The protein below binds the small molecule below.
Small molecule (SMILES): CC(C)(C)n1nc(-c2cccc3ccccc23)c2c(N)ncnc21

Binding-site contacts:
Ligand atom CAA contacts residue PHE54 of chain 1.J at 3.7 Å (hydrophobic).
Ligand atom CAE contacts residue ASP32 of chain 1.J at 3.8 Å.
Ligand atom CAI contacts residue ILE206 of chain 1.J at 4.2 Å (hydrophobic).
Ligand atom C2 contacts residue ILE102 of chain 1.J at 4.1 Å (hydrophobic).
Ligand atom NAO contacts residue PHE54 of chain 1.J at 4.2 Å.
Ligand atom CAC contacts residue LYS56 of chain 1.J at 3.9 Å.
Ligand atom CAB contacts residue ILE41 of chain 1.J at 3.7 Å (hydrophobic).
Ligand atom N1 contacts residue THR100 of chain 1.J at 4.2 Å.
Ligand atom N1 contacts residue PHE54 of chain 1.J at 3.8 Å.
Ligand atom NAW contacts residue ILE216 of chain 1.J at 3.9 Å.
Ligand atom C6 contacts residue ILE216 of chain 1.J at 4.1 Å (hydrophobic).
Ligand atom CAF contacts residue ASP32 of chain 1.J at 3.4 Å.
Ligand atom N1 contacts residue ILE216 of chain 1.J at 3.9 Å.
Ligand atom NAD contacts residue PHE54 of chain 1.J at 3.9 Å.
Ligand atom CAR contacts residue PHE54 of chain 1.J at 3.9 Å (hydrophobic).
Ligand atom N1 contacts residue ALA101 of chain 1.J at 3.7 Å.
Ligand atom C2 contacts residue PRO83 of chain 1.J at 3.6 Å (hydrophobic).
Ligand atom CAC contacts residue ASP217 of chain 1.J at 4.1 Å.
Ligand atom C4 contacts residue ILE216 of chain 1.J at 4.0 Å (hydrophobic).
Ligand atom CAA contacts residue ILE41 of chain 1.J at 4.0 Å (hydrophobic).
Ligand atom C5 contacts residue PHE54 of chain 1.J at 3.4 Å (hydrophobic).
Ligand atom NAO contacts residue ILE216 of chain 1.J at 3.9 Å.
Ligand atom C2 contacts residue THR100 of chain 1.J at 3.7 Å.
Ligand atom N3 contacts residue PHE54 of chain 1.J at 3.7 Å.
Ligand atom C6 contacts residue PHE54 of chain 1.J at 3.5 Å (hydrophobic).
Ligand atom N3 contacts residue ILE216 of chain 1.J at 4.0 Å.
Ligand atom C2 contacts residue ILE216 of chain 1.J at 3.9 Å (hydrophobic).
Ligand atom C2 contacts residue ALA101 of chain 1.J at 4.1 Å (hydrophobic).
Ligand atom C4 contacts residue PHE54 of chain 1.J at 3.7 Å (hydrophobic).
Ligand atom CAR contacts residue ILE216 of chain 1.J at 3.7 Å (hydrophobic).
Ligand atom CAL contacts residue PHE54 of chain 1.J at 4.0 Å (hydrophobic).
Ligand atom C2 contacts residue PHE54 of chain 1.J at 3.8 Å (hydrophobic).
Ligand atom CAC contacts residue ILE216 of chain 1.J at 4.3 Å (hydrophobic).
Ligand atom CAQ contacts residue PHE54 of chain 1.J at 4.1 Å (hydrophobic).
Ligand atom NAD contacts residue ILE102 of chain 1.J at 3.0 Å (h-bond).
Ligand atom CAT contacts residue PHE54 of chain 1.J at 4.1 Å (hydrophobic).
Ligand atom CAA contacts residue LYS56 of chain 1.J at 4.0 Å.
Ligand atom N1 contacts residue ILE102 of chain 1.J at 3.1 Å (h-bond).
Ligand atom C6 contacts residue ILE102 of chain 1.J at 3.9 Å (hydrophobic).
Ligand atom C5 contacts residue ILE216 of chain 1.J at 3.9 Å (hydrophobic).

Sequence of chain 1.J:
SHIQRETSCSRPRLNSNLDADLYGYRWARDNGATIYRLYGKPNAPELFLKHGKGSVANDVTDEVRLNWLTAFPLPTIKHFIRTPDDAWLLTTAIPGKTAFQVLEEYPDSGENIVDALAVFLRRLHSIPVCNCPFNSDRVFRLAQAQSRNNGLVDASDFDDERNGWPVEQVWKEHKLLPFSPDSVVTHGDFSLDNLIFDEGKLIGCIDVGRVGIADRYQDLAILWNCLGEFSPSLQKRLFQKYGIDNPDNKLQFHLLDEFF